This protein binds this small molecule.
Small molecule (SMILES): CCOC(=O)CC

Sequence of chain 1.A:
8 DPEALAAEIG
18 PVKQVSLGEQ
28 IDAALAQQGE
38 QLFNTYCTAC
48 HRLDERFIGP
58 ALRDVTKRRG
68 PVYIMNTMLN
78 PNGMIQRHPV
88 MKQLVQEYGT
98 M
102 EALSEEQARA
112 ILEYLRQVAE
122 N

Binding-site contacts:
Ligand atom OX9 contacts residue HEC1 of chain 1.B at 3.3 Å.
Ligand atom CX7 contacts residue HEC1 of chain 1.B at 2.9 Å.
Ligand atom CX6 contacts residue HIS48 of chain 1.A at 4.0 Å.
Ligand atom CX5 contacts residue MET75 of chain 1.A at 4.3 Å (hydrophobic).
Ligand atom CJ2 contacts residue ILE82 of chain 1.A at 3.6 Å (hydrophobic).
Ligand atom CX5 contacts residue THR74 of chain 1.A at 3.7 Å.
Ligand atom CX6 contacts residue HEC1 of chain 1.B at 1.9 Å.
Ligand atom CX5 contacts residue HEC1 of chain 1.B at 2.8 Å.
Ligand atom CJ1 contacts residue HEC1 of chain 1.B at 3.5 Å.
Ligand atom CJ1 contacts residue THR74 of chain 1.A at 4.3 Å.
Ligand atom OX9 contacts residue MET88 of chain 1.A at 4.2 Å.
Ligand atom CJ2 contacts residue PRO78 of chain 1.A at 3.5 Å (hydrophobic).
Ligand atom CJ1 contacts residue MET88 of chain 1.A at 3.7 Å (hydrophobic).
Ligand atom CX7 contacts residue THR74 of chain 1.A at 4.2 Å.
Ligand atom OX9 contacts residue THR74 of chain 1.A at 3.4 Å.
Ligand atom CJ2 contacts residue THR74 of chain 1.A at 4.2 Å.
Ligand atom CJ2 contacts residue HEC1 of chain 1.B at 4.3 Å.
Ligand atom CX6 contacts residue THR74 of chain 1.A at 4.0 Å.
Ligand atom CJ1 contacts residue ILE82 of chain 1.A at 4.4 Å (hydrophobic).
Ligand atom CJ2 contacts residue MET88 of chain 1.A at 3.9 Å (hydrophobic).
Ligand atom OX8 contacts residue HEC1 of chain 1.B at 3.3 Å (h-bond).